This protein binds this small molecule.
Small molecule (SMILES): NCCc1ccccc1F

Sequence of chain 1.B:
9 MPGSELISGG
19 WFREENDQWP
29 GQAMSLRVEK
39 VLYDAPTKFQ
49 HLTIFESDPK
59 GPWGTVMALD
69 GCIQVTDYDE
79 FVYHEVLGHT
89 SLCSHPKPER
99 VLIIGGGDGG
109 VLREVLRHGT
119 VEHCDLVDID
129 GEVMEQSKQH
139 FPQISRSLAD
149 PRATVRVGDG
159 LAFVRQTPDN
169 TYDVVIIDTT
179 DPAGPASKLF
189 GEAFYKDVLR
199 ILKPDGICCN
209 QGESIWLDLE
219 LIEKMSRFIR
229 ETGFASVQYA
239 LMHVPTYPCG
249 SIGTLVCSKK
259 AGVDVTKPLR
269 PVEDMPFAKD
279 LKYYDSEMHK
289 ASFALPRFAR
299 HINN

Binding-site contacts:
Ligand atom C2 contacts residue ILE250 of chain 1.B at 4.0 Å (hydrophobic).
Ligand atom C6 contacts residue THR177 of chain 1.B at 3.2 Å.
Ligand atom C3 contacts residue THR178 of chain 1.B at 4.2 Å.
Ligand atom C3 contacts residue GLN72 of chain 1.B at 4.1 Å.
Ligand atom C9 contacts residue GLN209 of chain 1.B at 3.7 Å.
Ligand atom C6 contacts residue THR178 of chain 1.B at 4.3 Å.
Ligand atom C3 contacts residue THR177 of chain 1.B at 3.5 Å.
Ligand atom C9 contacts residue S4M1 of chain 1.G at 3.5 Å.
Ligand atom F10 contacts residue THR177 of chain 1.B at 3.5 Å.
Ligand atom C7 contacts residue TYR245 of chain 1.B at 3.2 Å (hydrophobic).
Ligand atom C4 contacts residue TYR245 of chain 1.B at 3.5 Å (hydrophobic).
Ligand atom C5 contacts residue TYR245 of chain 1.B at 3.8 Å (hydrophobic).
Ligand atom C5 contacts residue ILE71 of chain 1.B at 4.1 Å (hydrophobic).
Ligand atom C4 contacts residue GLN209 of chain 1.B at 3.4 Å.
Ligand atom C1 contacts residue THR177 of chain 1.B at 4.3 Å.
Ligand atom C2 contacts residue GLU211 of chain 1.B at 4.2 Å.
Ligand atom N8 contacts residue PRO246 of chain 1.B at 3.5 Å.
Ligand atom C9 contacts residue TYR81 of chain 1.B at 3.6 Å (hydrophobic).
Ligand atom C7 contacts residue GLN209 of chain 1.B at 3.4 Å.
Ligand atom C4 contacts residue ILE250 of chain 1.B at 3.9 Å (hydrophobic).
Ligand atom C2 contacts residue ASP179 of chain 1.B at 3.5 Å.
Ligand atom C6 contacts residue S4M1 of chain 1.G at 3.3 Å.
Ligand atom C1 contacts residue GLN209 of chain 1.B at 3.6 Å.
Ligand atom F10 contacts residue GLN72 of chain 1.B at 3.5 Å.
Ligand atom F10 contacts residue THR178 of chain 1.B at 3.3 Å.
Ligand atom C5 contacts residue ASP179 of chain 1.B at 3.4 Å.
Ligand atom F10 contacts residue ASP179 of chain 1.B at 3.5 Å.
Ligand atom C9 contacts residue THR177 of chain 1.B at 3.9 Å.
Ligand atom C5 contacts residue PRO246 of chain 1.B at 4.0 Å (hydrophobic).
Ligand atom C6 contacts residue GLN209 of chain 1.B at 4.0 Å.
Ligand atom F10 contacts residue GLN209 of chain 1.B at 4.0 Å.
Ligand atom C1 contacts residue TYR245 of chain 1.B at 4.1 Å (hydrophobic).
Ligand atom C6 contacts residue GLN72 of chain 1.B at 3.6 Å.
Ligand atom C7 contacts residue TYR81 of chain 1.B at 3.5 Å (hydrophobic).
Ligand atom N8 contacts residue ASP179 of chain 1.B at 2.7 Å (salt-bridge).
Ligand atom C3 contacts residue GLN209 of chain 1.B at 3.8 Å.
Ligand atom C9 contacts residue TYR245 of chain 1.B at 3.5 Å (hydrophobic).
Ligand atom N8 contacts residue TRP27 of chain 1.B at 3.6 Å.
Ligand atom C9 contacts residue ASP176 of chain 1.B at 3.8 Å.
Ligand atom C2 contacts residue GLN209 of chain 1.B at 3.8 Å.